A small-molecule ligand and the protein it binds are described below.
Small molecule (SMILES): CC[C@H](C)[C@H](NC(=O)[C@H](COP(=O)(O)O)NC(=O)CNC(=O)[C@H](C)N)C(=O)N1CCC[C@H]1C(=O)NCC(=O)N[C@@H](CCCN=C(N)N)C(=O)N[C@@H](C)C(=O)N[C@H](C=O)CO

Binding-site contacts:
Ligand atom O2P contacts residue ARG61 of chain 1.A at 2.9 Å (salt-bridge).
Ligand atom O contacts residue LYS54 of chain 1.A at 3.6 Å.
Ligand atom CD contacts residue ASN55 of chain 1.A at 3.0 Å.
Ligand atom N contacts residue ASN180 of chain 1.A at 2.9 Å (h-bond).
Ligand atom N contacts residue ASN231 of chain 1.A at 3.0 Å (h-bond).
Ligand atom OG contacts residue GLU19 of chain 1.A at 2.5 Å (salt-bridge).
Ligand atom O contacts residue VAL51 of chain 1.A at 3.6 Å.
Ligand atom O3P contacts residue TYR135 of chain 1.A at 2.6 Å (h-bond).
Ligand atom CB contacts residue ASN180 of chain 1.A at 3.2 Å.
Ligand atom N contacts residue GLU187 of chain 1.A at 2.9 Å (salt-bridge).
Ligand atom N contacts residue V481 of chain 1.C at 3.3 Å.
Ligand atom N contacts residue LEU179 of chain 1.A at 3.5 Å.
Ligand atom CB contacts residue V481 of chain 1.C at 3.6 Å.
Ligand atom O contacts residue GLU187 of chain 1.A at 3.5 Å (salt-bridge).
Ligand atom C contacts residue ASN55 of chain 1.A at 3.4 Å.
Ligand atom C contacts residue GLU19 of chain 1.A at 3.5 Å.
Ligand atom CB contacts residue ASN231 of chain 1.A at 3.1 Å.
Ligand atom CA contacts residue V481 of chain 1.C at 3.1 Å.
Ligand atom CB contacts residue LEU234 of chain 1.A at 3.5 Å (hydrophobic).
Ligand atom CB contacts residue ASN55 of chain 1.A at 3.4 Å.
Ligand atom CA contacts residue ASN55 of chain 1.A at 3.3 Å.
Ligand atom O contacts residue V481 of chain 1.C at 2.7 Å.
Ligand atom CA contacts residue GLU187 of chain 1.A at 3.5 Å.
Ligand atom O1P contacts residue ARG61 of chain 1.A at 2.9 Å (salt-bridge).
Ligand atom CA contacts residue GLU19 of chain 1.A at 3.4 Å.
Ligand atom CB contacts residue V481 of chain 1.C at 3.5 Å.
Ligand atom O contacts residue VAL183 of chain 1.A at 3.6 Å.
Ligand atom C contacts residue V481 of chain 1.C at 3.2 Å.
Ligand atom C contacts residue V481 of chain 1.C at 3.2 Å.
Ligand atom CB contacts residue GLU19 of chain 1.A at 3.1 Å.
Ligand atom N contacts residue V481 of chain 1.C at 2.5 Å (h-bond).
Ligand atom CA contacts residue V481 of chain 1.C at 3.1 Å.
Ligand atom O3P contacts residue ARG134 of chain 1.A at 2.9 Å (salt-bridge).
Ligand atom CG2 contacts residue V481 of chain 1.C at 3.4 Å.
Ligand atom O contacts residue ASN55 of chain 1.A at 2.9 Å (h-bond).
Ligand atom O2P contacts residue ARG134 of chain 1.A at 2.8 Å (salt-bridge).
Ligand atom CA contacts residue ASN180 of chain 1.A at 3.4 Å.
Ligand atom O contacts residue ASN231 of chain 1.A at 2.9 Å (h-bond).
Ligand atom NH1 contacts residue ASN55 of chain 1.A at 3.4 Å (h-bond).
Ligand atom N contacts residue GLU19 of chain 1.A at 2.6 Å (salt-bridge).

Sequence of chain 1.A:
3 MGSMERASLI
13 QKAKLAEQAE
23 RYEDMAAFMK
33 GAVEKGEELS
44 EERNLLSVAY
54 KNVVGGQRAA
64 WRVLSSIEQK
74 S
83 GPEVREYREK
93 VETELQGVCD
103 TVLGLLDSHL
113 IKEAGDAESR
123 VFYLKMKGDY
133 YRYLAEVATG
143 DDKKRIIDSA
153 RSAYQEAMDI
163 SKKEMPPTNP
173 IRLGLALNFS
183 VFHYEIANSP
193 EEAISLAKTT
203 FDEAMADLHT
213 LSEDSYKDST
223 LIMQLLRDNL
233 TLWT